Binding-site contacts:
Ligand atom C14 contacts residue LEU159 of chain 1.B at 3.8 Å (hydrophobic).
Ligand atom C5 contacts residue GLU77 of chain 1.B at 3.4 Å.
Ligand atom C21 contacts residue TYR108 of chain 1.B at 3.3 Å (hydrophobic).
Ligand atom C13 contacts residue LEU159 of chain 1.B at 3.9 Å (hydrophobic).
Ligand atom C20 contacts residue TYR108 of chain 1.B at 3.7 Å (hydrophobic).
Ligand atom C3 contacts residue ILE169 of chain 1.B at 3.7 Å (hydrophobic).
Ligand atom C12 contacts residue GLU107 of chain 1.B at 3.7 Å.
Ligand atom C1 contacts residue LEU81 of chain 1.B at 3.6 Å (hydrophobic).
Ligand atom O2 contacts residue LEU106 of chain 1.B at 3.6 Å.
Ligand atom C27 contacts residue PRO110 of chain 1.B at 3.7 Å (hydrophobic).
Ligand atom C4 contacts residue ASP170 of chain 1.B at 3.3 Å.
Ligand atom N18 contacts residue CYS109 of chain 1.B at 3.1 Å (h-bond).
Ligand atom O17 contacts residue GLU107 of chain 1.B at 3.7 Å.
Ligand atom O17 contacts residue CYS109 of chain 1.B at 2.8 Å (h-bond).
Ligand atom C16 contacts residue CYS109 of chain 1.B at 3.6 Å (hydrophobic).
Ligand atom O6 contacts residue LYS60 of chain 1.B at 3.2 Å (salt-bridge).
Ligand atom O2 contacts residue ILE169 of chain 1.B at 3.8 Å.
Ligand atom C21 contacts residue LEU47 of chain 1.B at 3.4 Å (hydrophobic).
Ligand atom O17 contacts residue TYR108 of chain 1.B at 3.7 Å.
Ligand atom O6 contacts residue GLU77 of chain 1.B at 2.9 Å (salt-bridge).
Ligand atom O6 contacts residue ASP170 of chain 1.B at 3.8 Å.
Ligand atom C15 contacts residue LEU159 of chain 1.B at 3.9 Å (hydrophobic).
Ligand atom C20 contacts residue PRO110 of chain 1.B at 3.8 Å (hydrophobic).
Ligand atom C14 contacts residue ILE37 of chain 1.B at 3.8 Å (hydrophobic).
Ligand atom C1 contacts residue CYS90 of chain 1.B at 3.4 Å (hydrophobic).
Ligand atom C28 contacts residue CYS109 of chain 1.B at 3.5 Å (hydrophobic).
Ligand atom C23 contacts residue PRO110 of chain 1.B at 3.9 Å (hydrophobic).
Ligand atom C21 contacts residue PRO110 of chain 1.B at 3.6 Å (hydrophobic).
Ligand atom O2 contacts residue CYS90 of chain 1.B at 3.4 Å.
Ligand atom C3 contacts residue LEU106 of chain 1.B at 3.9 Å (hydrophobic).
Ligand atom C3 contacts residue ASP170 of chain 1.B at 3.6 Å.
Ligand atom C20 contacts residue LEU47 of chain 1.B at 3.5 Å (hydrophobic).
Ligand atom C5 contacts residue ASP170 of chain 1.B at 3.7 Å.
Ligand atom C4 contacts residue GLU77 of chain 1.B at 3.2 Å.
Ligand atom C22 contacts residue PRO110 of chain 1.B at 3.6 Å (hydrophobic).
Ligand atom O17 contacts residue ALA58 of chain 1.B at 3.6 Å.
Ligand atom C20 contacts residue CYS109 of chain 1.B at 3.6 Å (hydrophobic).
Ligand atom C29 contacts residue ILE169 of chain 1.B at 3.4 Å (hydrophobic).
Ligand atom C19 contacts residue CYS109 of chain 1.B at 3.1 Å (hydrophobic).
Ligand atom C12 contacts residue ALA58 of chain 1.B at 3.7 Å (hydrophobic).

Sequence of chain 1.B:
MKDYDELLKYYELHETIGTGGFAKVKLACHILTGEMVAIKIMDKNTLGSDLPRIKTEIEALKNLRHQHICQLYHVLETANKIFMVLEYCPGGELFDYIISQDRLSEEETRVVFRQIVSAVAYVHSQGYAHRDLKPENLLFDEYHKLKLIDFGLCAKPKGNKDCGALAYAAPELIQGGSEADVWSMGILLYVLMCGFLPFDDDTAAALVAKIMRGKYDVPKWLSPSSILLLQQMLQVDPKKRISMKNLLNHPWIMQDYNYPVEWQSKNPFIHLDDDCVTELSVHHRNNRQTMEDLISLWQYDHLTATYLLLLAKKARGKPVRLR

This small molecule binds to this protein.
Small molecule (SMILES): COc1cc(O)cc(Nc2ccc(C(=O)Nc3ccc4c(c3)C[NH2+]CC4)cc2)c1

Sequence of chain 1.C:
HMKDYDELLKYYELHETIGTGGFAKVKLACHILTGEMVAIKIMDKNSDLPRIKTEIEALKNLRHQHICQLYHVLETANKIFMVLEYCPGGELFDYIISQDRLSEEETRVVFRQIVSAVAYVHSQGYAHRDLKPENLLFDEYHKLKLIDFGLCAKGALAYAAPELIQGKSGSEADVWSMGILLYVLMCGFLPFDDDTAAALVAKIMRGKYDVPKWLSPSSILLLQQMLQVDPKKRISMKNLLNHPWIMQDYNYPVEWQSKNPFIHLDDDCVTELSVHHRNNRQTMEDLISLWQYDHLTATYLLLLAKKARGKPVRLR